This small molecule binds to this protein.
Small molecule (SMILES): N#C[Fe](=C=O)C#N

Binding-site contacts:
Ligand atom O3 contacts residue LEU479 of chain 1.F at 3.4 Å.
Ligand atom C1 contacts residue ARG476 of chain 1.F at 3.8 Å.
Ligand atom O3 contacts residue HIS79 of chain 1.F at 3.4 Å (h-bond).
Ligand atom N1 contacts residue VAL497 of chain 1.F at 3.6 Å.
Ligand atom N1 contacts residue CYS543 of chain 1.F at 3.8 Å.
Ligand atom C3 contacts residue VAL497 of chain 1.F at 3.5 Å (hydrophobic).
Ligand atom C2 contacts residue CYS75 of chain 1.F at 3.1 Å (hydrophobic).
Ligand atom C1 contacts residue CYS546 of chain 1.F at 2.9 Å (hydrophobic).
Ligand atom C3 contacts residue CYS75 of chain 1.F at 3.1 Å (hydrophobic).
Ligand atom N1 contacts residue PER1 of chain 1.FA at 3.3 Å (h-bond).
Ligand atom N1 contacts residue ARG476 of chain 1.F at 3.9 Å.
Ligand atom FE contacts residue CYS546 of chain 1.F at 2.3 Å.
Ligand atom N1 contacts residue PRO498 of chain 1.F at 3.8 Å.
Ligand atom N2 contacts residue ARG476 of chain 1.F at 2.9 Å (salt-bridge).
Ligand atom N2 contacts residue PER1 of chain 1.FA at 3.5 Å (h-bond).
Ligand atom N2 contacts residue CYS75 of chain 1.F at 3.6 Å.
Ligand atom C3 contacts residue PRO498 of chain 1.F at 3.9 Å (hydrophobic).
Ligand atom C3 contacts residue HIS79 of chain 1.F at 3.5 Å.
Ligand atom N2 contacts residue ALA474 of chain 1.F at 3.3 Å.
Ligand atom C2 contacts residue ARG476 of chain 1.F at 3.5 Å.
Ligand atom O3 contacts residue VAL497 of chain 1.F at 3.4 Å.
Ligand atom C3 contacts residue VAL78 of chain 1.F at 3.7 Å (hydrophobic).
Ligand atom FE contacts residue PER1 of chain 1.FA at 1.9 Å.
Ligand atom C2 contacts residue PER1 of chain 1.FA at 2.5 Å.
Ligand atom O3 contacts residue CYS546 of chain 1.F at 3.7 Å.
Ligand atom N1 contacts residue CYS546 of chain 1.F at 3.4 Å.
Ligand atom C1 contacts residue PER1 of chain 1.FA at 2.5 Å.
Ligand atom C1 contacts residue NI1 of chain 1.CA at 3.8 Å.
Ligand atom C1 contacts residue VAL497 of chain 1.F at 3.6 Å (hydrophobic).
Ligand atom N2 contacts residue PRO475 of chain 1.F at 3.5 Å.
Ligand atom C3 contacts residue PER1 of chain 1.FA at 3.6 Å.
Ligand atom O3 contacts residue VAL78 of chain 1.F at 3.5 Å.
Ligand atom C3 contacts residue CYS546 of chain 1.F at 2.9 Å (hydrophobic).
Ligand atom N1 contacts residue SER499 of chain 1.F at 2.9 Å (h-bond).
Ligand atom C1 contacts residue CYS543 of chain 1.F at 3.8 Å (hydrophobic).
Ligand atom C2 contacts residue ALA474 of chain 1.F at 3.8 Å (hydrophobic).
Ligand atom FE contacts residue NI1 of chain 1.CA at 2.8 Å.
Ligand atom O3 contacts residue PRO498 of chain 1.F at 3.5 Å.
Ligand atom FE contacts residue CYS75 of chain 1.F at 2.2 Å.
Ligand atom C1 contacts residue SER499 of chain 1.F at 3.9 Å.

Sequence of chain 1.F:
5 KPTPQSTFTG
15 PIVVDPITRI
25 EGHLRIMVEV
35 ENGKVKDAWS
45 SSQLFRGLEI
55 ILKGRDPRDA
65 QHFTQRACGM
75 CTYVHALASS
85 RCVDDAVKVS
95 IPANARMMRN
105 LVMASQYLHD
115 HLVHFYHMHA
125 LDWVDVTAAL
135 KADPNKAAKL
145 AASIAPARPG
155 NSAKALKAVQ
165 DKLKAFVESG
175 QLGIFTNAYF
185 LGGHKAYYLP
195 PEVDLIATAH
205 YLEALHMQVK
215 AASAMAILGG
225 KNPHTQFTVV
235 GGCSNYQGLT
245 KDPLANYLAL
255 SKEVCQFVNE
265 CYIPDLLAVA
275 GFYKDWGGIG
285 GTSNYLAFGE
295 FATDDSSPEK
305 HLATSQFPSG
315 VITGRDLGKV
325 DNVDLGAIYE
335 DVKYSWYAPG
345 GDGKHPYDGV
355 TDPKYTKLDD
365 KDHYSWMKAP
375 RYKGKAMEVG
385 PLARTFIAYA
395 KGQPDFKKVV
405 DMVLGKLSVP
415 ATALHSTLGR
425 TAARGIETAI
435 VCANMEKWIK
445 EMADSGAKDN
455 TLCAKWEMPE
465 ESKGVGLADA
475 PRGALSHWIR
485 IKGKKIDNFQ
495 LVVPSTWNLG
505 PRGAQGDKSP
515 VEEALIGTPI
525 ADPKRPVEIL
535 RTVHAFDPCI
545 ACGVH